Sequence of chain 1.E:
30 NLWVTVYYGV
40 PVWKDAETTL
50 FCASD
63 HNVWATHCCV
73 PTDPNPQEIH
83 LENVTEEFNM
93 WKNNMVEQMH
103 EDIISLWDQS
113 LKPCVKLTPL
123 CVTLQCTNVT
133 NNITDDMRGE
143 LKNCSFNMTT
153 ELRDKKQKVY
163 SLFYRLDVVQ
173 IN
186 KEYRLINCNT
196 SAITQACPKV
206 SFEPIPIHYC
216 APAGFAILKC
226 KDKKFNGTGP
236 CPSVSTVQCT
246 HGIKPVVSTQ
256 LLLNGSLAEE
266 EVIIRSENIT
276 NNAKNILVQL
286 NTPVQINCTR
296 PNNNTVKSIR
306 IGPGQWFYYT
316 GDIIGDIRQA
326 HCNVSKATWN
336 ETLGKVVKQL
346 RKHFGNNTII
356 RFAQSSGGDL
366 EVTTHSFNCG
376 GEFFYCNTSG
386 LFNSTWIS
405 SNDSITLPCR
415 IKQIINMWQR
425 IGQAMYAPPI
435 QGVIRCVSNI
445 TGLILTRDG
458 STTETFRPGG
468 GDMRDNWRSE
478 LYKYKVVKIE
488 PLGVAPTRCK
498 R

The small molecule below binds the protein below.
Small molecule (SMILES): CC(=O)N[C@H]1[C@H](O[C@H]2[C@H](O)[C@@H](NC(C)=O)CO[C@@H]2CO)O[C@H](CO)[C@@H](O)[C@@H]1O

Binding-site contacts:
Ligand atom N2 contacts residue ASN130 of chain 1.E at 3.0 Å (h-bond).
Ligand atom C8 contacts residue THR129 of chain 1.E at 4.1 Å.
Ligand atom C1 contacts residue ASN130 of chain 1.E at 1.5 Å.
Ligand atom O6 contacts residue ARG140 of chain 1.E at 3.3 Å (salt-bridge).
Ligand atom C2 contacts residue ASN130 of chain 1.E at 2.6 Å.
Ligand atom O5 contacts residue GLY141 of chain 1.E at 4.4 Å.
Ligand atom C7 contacts residue ASN130 of chain 1.E at 3.3 Å.
Ligand atom C4 contacts residue ASN130 of chain 1.E at 4.4 Å.
Ligand atom C5 contacts residue ASN130 of chain 1.E at 3.8 Å.
Ligand atom C8 contacts residue ASN130 of chain 1.E at 3.9 Å.
Ligand atom C3 contacts residue ASN130 of chain 1.E at 3.9 Å.
Ligand atom O6 contacts residue GLY141 of chain 1.E at 4.3 Å.
Ligand atom O7 contacts residue ASN130 of chain 1.E at 3.3 Å (h-bond).
Ligand atom O5 contacts residue ASN130 of chain 1.E at 2.5 Å (h-bond).